The small molecule below binds the protein below.
Small molecule (SMILES): CC(=O)N[C@H]1[C@H](O[C@H]2[C@H](O)[C@@H](NC(C)=O)CO[C@@H]2CO)O[C@H](CO)[C@@H](O[C@@H]2O[C@H](CO)[C@@H](O)[C@H](O[C@H]3O[C@H](CO)[C@@H](O)[C@H](O)[C@@H]3O)[C@@H]2O)[C@@H]1O

Binding-site contacts:
Ligand atom C5 contacts residue VAL438 of chain 1.G at 3.6 Å (hydrophobic).
Ligand atom C4 contacts residue ASN256 of chain 1.G at 4.2 Å.
Ligand atom O7 contacts residue ASN370 of chain 1.G at 4.4 Å.
Ligand atom C8 contacts residue LEU255 of chain 1.G at 3.6 Å (hydrophobic).
Ligand atom O6 contacts residue GLY372 of chain 1.G at 4.3 Å.
Ligand atom C8 contacts residue ASN370 of chain 1.G at 4.2 Å.
Ligand atom O5 contacts residue VAL438 of chain 1.G at 4.2 Å.
Ligand atom O7 contacts residue CYS437 of chain 1.G at 4.3 Å.
Ligand atom N2 contacts residue ASN256 of chain 1.G at 2.9 Å (h-bond).
Ligand atom C2 contacts residue VAL438 of chain 1.G at 4.3 Å (hydrophobic).
Ligand atom C8 contacts residue VAL248 of chain 1.G at 4.2 Å (hydrophobic).
Ligand atom N2 contacts residue SER439 of chain 1.G at 4.1 Å.
Ligand atom C3 contacts residue VAL438 of chain 1.G at 3.6 Å (hydrophobic).
Ligand atom C3 contacts residue ASN256 of chain 1.G at 3.7 Å.
Ligand atom C7 contacts residue ASN256 of chain 1.G at 3.8 Å.
Ligand atom C1 contacts residue VAL438 of chain 1.G at 4.0 Å (hydrophobic).
Ligand atom C8 contacts residue NAG1 of chain 1.BB at 3.9 Å.
Ligand atom C8 contacts residue VAL438 of chain 1.G at 3.6 Å (hydrophobic).
Ligand atom O5 contacts residue ASN256 of chain 1.G at 2.4 Å (h-bond).
Ligand atom O6 contacts residue SER203 of chain 1.G at 4.2 Å.
Ligand atom C2 contacts residue ASN256 of chain 1.G at 2.4 Å.
Ligand atom C6 contacts residue NAG1 of chain 1.BB at 4.1 Å.
Ligand atom C1 contacts residue SER439 of chain 1.G at 4.2 Å.
Ligand atom C4 contacts residue VAL438 of chain 1.G at 4.0 Å (hydrophobic).
Ligand atom C5 contacts residue ASN256 of chain 1.G at 3.7 Å.
Ligand atom C1 contacts residue ASN256 of chain 1.G at 1.4 Å.
Ligand atom C7 contacts residue VAL438 of chain 1.G at 4.0 Å (hydrophobic).
Ligand atom O7 contacts residue VAL438 of chain 1.G at 4.0 Å.
Ligand atom O7 contacts residue ASN256 of chain 1.G at 4.2 Å.
Ligand atom O4 contacts residue VAL438 of chain 1.G at 4.0 Å.
Ligand atom O7 contacts residue PRO206 of chain 1.G at 4.0 Å.

Sequence of chain 1.G:
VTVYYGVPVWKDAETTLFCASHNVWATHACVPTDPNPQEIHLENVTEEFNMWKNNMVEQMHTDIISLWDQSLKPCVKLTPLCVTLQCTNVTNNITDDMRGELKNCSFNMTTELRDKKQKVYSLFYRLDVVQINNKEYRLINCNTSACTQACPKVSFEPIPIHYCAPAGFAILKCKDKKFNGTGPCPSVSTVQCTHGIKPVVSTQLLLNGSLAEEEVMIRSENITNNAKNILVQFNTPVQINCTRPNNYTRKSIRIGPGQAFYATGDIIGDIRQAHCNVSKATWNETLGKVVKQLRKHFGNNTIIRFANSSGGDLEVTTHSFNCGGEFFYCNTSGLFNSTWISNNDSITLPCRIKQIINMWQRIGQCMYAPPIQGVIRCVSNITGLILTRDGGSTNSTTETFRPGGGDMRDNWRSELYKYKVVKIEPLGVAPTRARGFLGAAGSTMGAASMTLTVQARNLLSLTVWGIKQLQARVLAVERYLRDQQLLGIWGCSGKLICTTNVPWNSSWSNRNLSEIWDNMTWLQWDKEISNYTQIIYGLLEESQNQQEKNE